This protein binds this small molecule.
Small molecule (SMILES): Nc1ncnc2c1ncn2[C@@H]1O[C@H](COP(=O)(O)OP(=O)(O)O[C@H]2O[C@@H]([C@H](O)CO)[C@H](O)[C@@H](O)[C@H]2O)[C@@H](O)[C@H]1O

Sequence of chain 1.C:
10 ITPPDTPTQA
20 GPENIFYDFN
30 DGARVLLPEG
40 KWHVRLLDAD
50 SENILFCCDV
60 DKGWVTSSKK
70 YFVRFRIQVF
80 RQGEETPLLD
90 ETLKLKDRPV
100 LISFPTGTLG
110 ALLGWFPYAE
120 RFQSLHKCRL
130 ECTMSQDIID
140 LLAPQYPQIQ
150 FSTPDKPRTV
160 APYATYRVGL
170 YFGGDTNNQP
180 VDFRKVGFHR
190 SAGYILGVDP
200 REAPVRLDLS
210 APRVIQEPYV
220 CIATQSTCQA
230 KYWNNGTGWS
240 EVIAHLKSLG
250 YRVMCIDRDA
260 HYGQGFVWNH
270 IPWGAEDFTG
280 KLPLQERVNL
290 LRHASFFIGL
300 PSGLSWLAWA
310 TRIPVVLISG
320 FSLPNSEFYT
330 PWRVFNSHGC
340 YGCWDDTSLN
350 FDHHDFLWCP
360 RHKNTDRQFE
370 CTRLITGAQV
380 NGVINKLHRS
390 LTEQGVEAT

Binding-site contacts:
Ligand atom C4 contacts residue ARG257 of chain 1.C at 3.5 Å.
Ligand atom N6 contacts residue LEU283 of chain 1.C at 3.3 Å.
Ligand atom O2B contacts residue THR107 of chain 1.C at 3.3 Å (h-bond).
Ligand atom C1' contacts residue SER301 of chain 1.C at 3.5 Å.
Ligand atom O3A contacts residue LYS230 of chain 1.C at 3.4 Å (salt-bridge).
Ligand atom PA contacts residue THR107 of chain 1.C at 2.8 Å.
Ligand atom O7' contacts residue GLU326 of chain 1.C at 2.9 Å (salt-bridge).
Ligand atom O3D contacts residue SER225 of chain 1.C at 3.5 Å (h-bond).
Ligand atom O6' contacts residue LYS230 of chain 1.C at 2.5 Å.
Ligand atom O contacts residue THR107 of chain 1.C at 3.1 Å (h-bond).
Ligand atom O3' contacts residue PHE187 of chain 1.C at 2.7 Å.
Ligand atom O3B contacts residue SER301 of chain 1.C at 3.4 Å.
Ligand atom O7' contacts residue PRO300 of chain 1.C at 3.5 Å.
Ligand atom O2' contacts residue ARG257 of chain 1.C at 3.5 Å.
Ligand atom O2B contacts residue THR226 of chain 1.C at 3.4 Å.
Ligand atom O1A contacts residue THR107 of chain 1.C at 2.9 Å (h-bond).
Ligand atom O3B contacts residue GLY302 of chain 1.C at 3.4 Å (h-bond).
Ligand atom O3' contacts residue GLY109 of chain 1.C at 2.9 Å.
Ligand atom O3D contacts residue GLN224 of chain 1.C at 2.5 Å (h-bond).
Ligand atom N1 contacts residue ARG286 of chain 1.C at 3.5 Å (salt-bridge).
Ligand atom O7' contacts residue PHE320 of chain 1.C at 3.5 Å.
Ligand atom N3 contacts residue ARG257 of chain 1.C at 3.5 Å.
Ligand atom O2A contacts residue THR107 of chain 1.C at 2.0 Å (h-bond).
Ligand atom C3' contacts residue PHE187 of chain 1.C at 3.5 Å (hydrophobic).
Ligand atom O4' contacts residue PHE187 of chain 1.C at 2.7 Å.
Ligand atom O2A contacts residue LEU108 of chain 1.C at 2.8 Å (h-bond).
Ligand atom C2 contacts residue ARG286 of chain 1.C at 3.1 Å.
Ligand atom C4D contacts residue SER301 of chain 1.C at 3.5 Å.
Ligand atom O5' contacts residue PRO300 of chain 1.C at 3.5 Å (h-bond).
Ligand atom O3' contacts residue ALA110 of chain 1.C at 2.8 Å (h-bond).
Ligand atom O1B contacts residue SER225 of chain 1.C at 3.4 Å (h-bond).
Ligand atom O1B contacts residue LYS230 of chain 1.C at 3.1 Å (salt-bridge).
Ligand atom PB contacts residue THR226 of chain 1.C at 3.4 Å.
Ligand atom O5' contacts residue LYS230 of chain 1.C at 3.4 Å (salt-bridge).
Ligand atom C4' contacts residue PHE187 of chain 1.C at 3.6 Å (hydrophobic).
Ligand atom O2A contacts residue GLY109 of chain 1.C at 3.4 Å (h-bond).
Ligand atom C1' contacts residue PRO300 of chain 1.C at 3.4 Å (hydrophobic).
Ligand atom O1B contacts residue THR226 of chain 1.C at 2.3 Å (h-bond).
Ligand atom C6' contacts residue LYS230 of chain 1.C at 3.4 Å.
Ligand atom C5' contacts residue PRO300 of chain 1.C at 3.1 Å (hydrophobic).